Sequence of chain 1.B:
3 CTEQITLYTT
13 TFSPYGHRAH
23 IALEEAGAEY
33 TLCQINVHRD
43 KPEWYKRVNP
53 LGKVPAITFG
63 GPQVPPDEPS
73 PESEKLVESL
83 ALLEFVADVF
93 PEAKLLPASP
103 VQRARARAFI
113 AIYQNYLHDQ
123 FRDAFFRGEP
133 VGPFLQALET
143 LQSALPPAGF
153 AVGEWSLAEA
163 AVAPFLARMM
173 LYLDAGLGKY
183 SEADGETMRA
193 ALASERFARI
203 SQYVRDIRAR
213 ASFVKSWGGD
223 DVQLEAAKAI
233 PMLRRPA

The small molecule below binds the protein below.
Small molecule (SMILES): Oc1cc(O)cc(/C=C/c2ccc(O)cc2O)c1

Binding-site contacts:
Ligand atom C13 contacts residue TYR174 of chain 1.B at 3.7 Å (hydrophobic).
Ligand atom O14 contacts residue PHE123 of chain 1.B at 3.5 Å.
Ligand atom O1 contacts residue ARG124 of chain 1.B at 3.5 Å (salt-bridge).
Ligand atom C5 contacts residue TYR17 of chain 1.B at 3.8 Å (hydrophobic).
Ligand atom C6 contacts residue PHE167 of chain 1.B at 4.0 Å (hydrophobic).
Ligand atom C5 contacts residue HIS120 of chain 1.B at 4.0 Å.
Ligand atom O14 contacts residue PHE128 of chain 1.B at 3.9 Å.
Ligand atom C18 contacts residue ASP121 of chain 1.B at 3.9 Å.
Ligand atom O1 contacts residue HIS120 of chain 1.B at 4.0 Å.
Ligand atom C2 contacts residue ASP121 of chain 1.B at 3.9 Å.
Ligand atom C12 contacts residue TYR174 of chain 1.B at 3.7 Å (hydrophobic).
Ligand atom O17 contacts residue HIS120 of chain 1.B at 2.7 Å (h-bond).
Ligand atom C3 contacts residue HIS120 of chain 1.B at 4.0 Å.
Ligand atom C15 contacts residue PHE123 of chain 1.B at 3.9 Å (hydrophobic).
Ligand atom O1 contacts residue ASP121 of chain 1.B at 2.9 Å (salt-bridge).
Ligand atom O11 contacts residue PRO16 of chain 1.B at 3.6 Å.
Ligand atom C2 contacts residue HIS120 of chain 1.B at 3.6 Å.
Ligand atom O17 contacts residue PHE123 of chain 1.B at 3.7 Å.
Ligand atom C12 contacts residue ILE232 of chain 1.B at 4.2 Å (hydrophobic).
Ligand atom C16 contacts residue ARG124 of chain 1.B at 3.6 Å.
Ligand atom O14 contacts residue TYR174 of chain 1.B at 2.8 Å (h-bond).
Ligand atom C18 contacts residue HIS120 of chain 1.B at 3.2 Å.
Ligand atom C16 contacts residue HIS120 of chain 1.B at 3.4 Å.
Ligand atom O14 contacts residue ARG170 of chain 1.B at 3.7 Å.
Ligand atom C4 contacts residue HIS120 of chain 1.B at 4.2 Å.
Ligand atom C13 contacts residue PRO16 of chain 1.B at 3.9 Å (hydrophobic).
Ligand atom C15 contacts residue PHE128 of chain 1.B at 3.8 Å (hydrophobic).
Ligand atom C10 contacts residue PRO16 of chain 1.B at 3.5 Å (hydrophobic).
Ligand atom C13 contacts residue ARG170 of chain 1.B at 4.2 Å.
Ligand atom C9 contacts residue PRO16 of chain 1.B at 3.8 Å (hydrophobic).
Ligand atom C12 contacts residue PRO16 of chain 1.B at 3.7 Å (hydrophobic).
Ligand atom C2 contacts residue ARG124 of chain 1.B at 4.0 Å.
Ligand atom C15 contacts residue PRO16 of chain 1.B at 3.8 Å (hydrophobic).
Ligand atom C13 contacts residue PHE128 of chain 1.B at 3.8 Å (hydrophobic).
Ligand atom C18 contacts residue ARG124 of chain 1.B at 3.5 Å.
Ligand atom C3 contacts residue TYR17 of chain 1.B at 3.5 Å (hydrophobic).
Ligand atom C4 contacts residue TYR17 of chain 1.B at 3.3 Å (hydrophobic).
Ligand atom C8 contacts residue PRO16 of chain 1.B at 3.8 Å (hydrophobic).
Ligand atom C7 contacts residue PHE167 of chain 1.B at 4.2 Å (hydrophobic).
Ligand atom O17 contacts residue ARG124 of chain 1.B at 3.8 Å.